The protein below binds the small molecule below.
Small molecule (SMILES): CC(=O)N[C@@H]1[C@@H](O)[C@H](O)[C@@H](CO)O[C@H]1O

Sequence of chain 1.B:
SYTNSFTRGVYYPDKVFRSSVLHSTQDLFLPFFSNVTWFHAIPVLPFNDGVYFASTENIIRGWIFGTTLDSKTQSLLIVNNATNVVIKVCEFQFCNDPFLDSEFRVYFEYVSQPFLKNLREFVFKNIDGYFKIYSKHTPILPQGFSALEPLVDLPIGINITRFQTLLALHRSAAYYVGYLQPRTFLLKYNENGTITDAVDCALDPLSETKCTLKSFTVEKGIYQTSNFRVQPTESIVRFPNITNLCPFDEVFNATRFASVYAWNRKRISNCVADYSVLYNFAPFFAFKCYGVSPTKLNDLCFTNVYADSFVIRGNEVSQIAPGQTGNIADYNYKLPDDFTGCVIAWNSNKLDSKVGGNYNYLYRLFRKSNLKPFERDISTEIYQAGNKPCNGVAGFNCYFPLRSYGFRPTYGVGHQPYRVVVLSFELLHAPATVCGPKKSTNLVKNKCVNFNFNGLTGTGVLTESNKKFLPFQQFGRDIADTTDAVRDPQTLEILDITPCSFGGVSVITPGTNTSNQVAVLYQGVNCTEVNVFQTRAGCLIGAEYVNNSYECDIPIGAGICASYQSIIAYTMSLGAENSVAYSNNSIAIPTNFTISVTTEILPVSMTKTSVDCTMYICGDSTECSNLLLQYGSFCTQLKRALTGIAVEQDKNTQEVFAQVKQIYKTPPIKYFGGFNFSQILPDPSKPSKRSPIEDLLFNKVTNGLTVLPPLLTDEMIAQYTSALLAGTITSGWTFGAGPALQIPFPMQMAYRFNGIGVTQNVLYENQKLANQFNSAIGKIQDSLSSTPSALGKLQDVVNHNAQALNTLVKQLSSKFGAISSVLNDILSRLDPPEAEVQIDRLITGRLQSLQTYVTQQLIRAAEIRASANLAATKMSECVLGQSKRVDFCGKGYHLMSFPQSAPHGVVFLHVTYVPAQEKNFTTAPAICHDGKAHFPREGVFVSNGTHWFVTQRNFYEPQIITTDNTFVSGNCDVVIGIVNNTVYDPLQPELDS

Binding-site contacts:
Ligand atom C3 contacts residue ASN781 of chain 1.B at 3.8 Å.
Ligand atom C7 contacts residue ASN781 of chain 1.B at 3.3 Å.
Ligand atom C8 contacts residue ASN781 of chain 1.B at 4.0 Å.
Ligand atom O5 contacts residue ASN781 of chain 1.B at 2.4 Å (h-bond).
Ligand atom O6 contacts residue GLN784 of chain 1.B at 4.3 Å.
Ligand atom C1 contacts residue SER783 of chain 1.B at 3.9 Å.
Ligand atom C5 contacts residue GLN784 of chain 1.B at 4.4 Å.
Ligand atom C4 contacts residue ASN781 of chain 1.B at 4.2 Å.
Ligand atom C2 contacts residue ASN781 of chain 1.B at 2.5 Å.
Ligand atom C1 contacts residue ASN781 of chain 1.B at 1.4 Å.
Ligand atom O7 contacts residue ASN781 of chain 1.B at 3.3 Å (h-bond).
Ligand atom O5 contacts residue SER783 of chain 1.B at 4.5 Å.
Ligand atom C6 contacts residue GLN784 of chain 1.B at 3.4 Å.
Ligand atom C5 contacts residue ASN781 of chain 1.B at 3.7 Å.
Ligand atom N2 contacts residue ASN781 of chain 1.B at 2.9 Å (h-bond).